Sequence of chain 34.E:
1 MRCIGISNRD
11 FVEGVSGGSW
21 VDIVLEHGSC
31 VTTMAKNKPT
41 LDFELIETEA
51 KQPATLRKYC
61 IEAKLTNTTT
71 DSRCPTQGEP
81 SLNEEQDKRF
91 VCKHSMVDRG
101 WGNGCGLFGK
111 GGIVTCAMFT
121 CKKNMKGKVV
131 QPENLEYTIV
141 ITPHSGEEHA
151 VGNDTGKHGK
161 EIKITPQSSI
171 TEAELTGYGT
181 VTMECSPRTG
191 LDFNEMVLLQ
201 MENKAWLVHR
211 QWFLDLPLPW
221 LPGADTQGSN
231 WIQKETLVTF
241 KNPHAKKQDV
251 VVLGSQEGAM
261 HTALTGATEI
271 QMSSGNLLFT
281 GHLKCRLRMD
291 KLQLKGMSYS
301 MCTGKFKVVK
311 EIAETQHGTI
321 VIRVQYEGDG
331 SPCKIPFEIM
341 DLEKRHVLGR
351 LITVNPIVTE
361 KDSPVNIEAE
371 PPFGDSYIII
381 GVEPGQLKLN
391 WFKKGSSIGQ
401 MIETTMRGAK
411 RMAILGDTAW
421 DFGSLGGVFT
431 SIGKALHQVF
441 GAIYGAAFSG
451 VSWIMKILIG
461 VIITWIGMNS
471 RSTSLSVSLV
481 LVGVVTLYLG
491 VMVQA

Binding-site contacts:
Ligand atom C5 contacts residue ASN67 of chain 34.E at 3.7 Å.
Ligand atom C2 contacts residue ASN67 of chain 34.E at 2.4 Å.
Ligand atom C3 contacts residue ASN67 of chain 34.E at 3.6 Å.
Ligand atom C7 contacts residue MET118 of chain 34.E at 3.8 Å (hydrophobic).
Ligand atom O7 contacts residue ASN67 of chain 34.E at 4.5 Å.
Ligand atom C8 contacts residue PHE90 of chain 34.E at 4.4 Å (hydrophobic).
Ligand atom C8 contacts residue ASN67 of chain 34.E at 3.6 Å.
Ligand atom C4 contacts residue ASN67 of chain 34.E at 4.2 Å.
Ligand atom O7 contacts residue ARG89 of chain 34.E at 4.2 Å.
Ligand atom C1 contacts residue ASN67 of chain 34.E at 1.4 Å.
Ligand atom O3 contacts residue ASN67 of chain 34.E at 3.8 Å.
Ligand atom O7 contacts residue MET118 of chain 34.E at 3.5 Å.
Ligand atom C7 contacts residue ASN67 of chain 34.E at 3.8 Å.
Ligand atom O5 contacts residue ASN67 of chain 34.E at 2.4 Å (h-bond).
Ligand atom C8 contacts residue MET118 of chain 34.E at 4.1 Å (hydrophobic).
Ligand atom N2 contacts residue ASN67 of chain 34.E at 3.3 Å (h-bond).

This protein binds this small molecule.
Small molecule (SMILES): CC(=O)N[C@@H]1[C@@H](O)[C@H](O)[C@@H](CO)O[C@H]1O